Binding-site contacts:
Ligand atom O2B contacts residue ARG146 of chain 2.B at 3.1 Å (salt-bridge).
Ligand atom O1B contacts residue ASP189 of chain 2.B at 2.8 Å (salt-bridge).
Ligand atom PG contacts residue HIS215 of chain 2.B at 3.2 Å.
Ligand atom O5' contacts residue HIS197 of chain 2.B at 3.5 Å (h-bond).
Ligand atom O1B contacts residue ARG146 of chain 2.B at 2.6 Å (salt-bridge).
Ligand atom O3A contacts residue TYR297 of chain 2.B at 3.4 Å.
Ligand atom N9 contacts residue HIS197 of chain 2.B at 3.6 Å.
Ligand atom O2B contacts residue HIS197 of chain 2.B at 2.4 Å (h-bond).
Ligand atom O1B contacts residue ASP293 of chain 2.B at 3.7 Å.
Ligand atom O3A contacts residue FE1 of chain 2.G at 3.5 Å.
Ligand atom O1B contacts residue HIS149 of chain 2.B at 3.3 Å (h-bond).
Ligand atom C5 contacts residue HIS197 of chain 2.B at 3.5 Å.
Ligand atom O5' contacts residue TYR297 of chain 2.B at 3.6 Å.
Ligand atom O2G contacts residue HIS188 of chain 2.B at 3.0 Å.
Ligand atom PB contacts residue HIS197 of chain 2.B at 3.7 Å.
Ligand atom PB contacts residue ARG146 of chain 2.B at 3.4 Å.
Ligand atom PB contacts residue FE1 of chain 2.G at 3.1 Å.
Ligand atom O3B contacts residue HIS192 of chain 2.B at 3.1 Å (h-bond).
Ligand atom O2A contacts residue HIS197 of chain 2.B at 3.6 Å.
Ligand atom O4' contacts residue HIS197 of chain 2.B at 3.0 Å (h-bond).
Ligand atom C5' contacts residue TYR297 of chain 2.B at 3.6 Å (hydrophobic).
Ligand atom O2G contacts residue ASP189 of chain 2.B at 3.1 Å (salt-bridge).
Ligand atom C3' contacts residue TYR356 of chain 2.B at 3.5 Å (hydrophobic).
Ligand atom O3G contacts residue HIS215 of chain 2.B at 3.6 Å (h-bond).
Ligand atom O2G contacts residue ASP293 of chain 2.B at 2.8 Å (salt-bridge).
Ligand atom C8 contacts residue HIS197 of chain 2.B at 3.4 Å.
Ligand atom N2 contacts residue ASN362 of chain 2.B at 3.0 Å (h-bond).
Ligand atom O2G contacts residue FE1 of chain 2.G at 2.7 Å.
Ligand atom PA contacts residue TYR297 of chain 2.B at 3.7 Å.
Ligand atom C3' contacts residue HIS352 of chain 2.B at 3.4 Å.
Ligand atom O3B contacts residue HIS215 of chain 2.B at 3.4 Å (h-bond).
Ligand atom O6 contacts residue HIS197 of chain 2.B at 3.7 Å.
Ligand atom C4 contacts residue HIS197 of chain 2.B at 3.5 Å.
Ligand atom O1G contacts residue ASP189 of chain 2.B at 2.8 Å (salt-bridge).
Ligand atom O1G contacts residue HIS215 of chain 2.B at 2.4 Å (h-bond).
Ligand atom PG contacts residue ASP189 of chain 2.B at 3.2 Å.
Ligand atom O1A contacts residue TYR297 of chain 2.B at 2.9 Å (h-bond).
Ligand atom O3B contacts residue ASP189 of chain 2.B at 3.2 Å (salt-bridge).
Ligand atom O1B contacts residue FE1 of chain 2.G at 1.9 Å.
Ligand atom O3A contacts residue ASP293 of chain 2.B at 3.5 Å (salt-bridge).

Sequence of chain 2.B:
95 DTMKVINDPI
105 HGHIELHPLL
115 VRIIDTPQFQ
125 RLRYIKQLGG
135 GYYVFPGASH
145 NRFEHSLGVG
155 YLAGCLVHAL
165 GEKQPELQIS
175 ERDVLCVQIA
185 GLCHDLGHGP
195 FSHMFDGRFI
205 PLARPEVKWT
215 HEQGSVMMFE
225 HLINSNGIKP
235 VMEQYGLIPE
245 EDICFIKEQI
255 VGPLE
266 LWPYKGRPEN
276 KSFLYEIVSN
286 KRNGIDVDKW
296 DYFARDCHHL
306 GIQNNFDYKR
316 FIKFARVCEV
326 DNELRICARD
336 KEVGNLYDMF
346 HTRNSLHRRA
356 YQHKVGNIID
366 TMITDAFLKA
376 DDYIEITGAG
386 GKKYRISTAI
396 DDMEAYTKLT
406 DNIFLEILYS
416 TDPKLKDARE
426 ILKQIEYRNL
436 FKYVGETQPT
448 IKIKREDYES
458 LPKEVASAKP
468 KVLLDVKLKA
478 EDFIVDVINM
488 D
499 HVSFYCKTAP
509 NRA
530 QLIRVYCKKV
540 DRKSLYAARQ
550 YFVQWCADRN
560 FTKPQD

This protein binds this small molecule.
Small molecule (SMILES): Nc1nc2c(ncn2[C@H]2CC[C@@H](CO[P](=O)(O)O[P](=O)(O)OP(=O)(O)O)O2)c(=O)[nH]1